Binding-site contacts:
Ligand atom CG2 contacts residue PHE76 of chain 6.B at 3.8 Å (hydrophobic).

Sequence of chain 6.B:
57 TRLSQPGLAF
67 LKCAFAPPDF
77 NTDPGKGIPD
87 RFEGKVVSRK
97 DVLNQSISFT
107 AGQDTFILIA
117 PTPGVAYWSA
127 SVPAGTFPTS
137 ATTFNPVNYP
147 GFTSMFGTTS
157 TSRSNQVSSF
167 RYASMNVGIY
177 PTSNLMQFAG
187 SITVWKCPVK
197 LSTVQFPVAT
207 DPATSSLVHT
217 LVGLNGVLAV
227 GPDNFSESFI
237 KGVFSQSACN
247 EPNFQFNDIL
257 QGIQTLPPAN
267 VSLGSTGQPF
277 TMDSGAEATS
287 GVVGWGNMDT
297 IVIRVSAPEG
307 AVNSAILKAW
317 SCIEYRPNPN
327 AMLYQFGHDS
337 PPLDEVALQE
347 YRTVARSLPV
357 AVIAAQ

A protein and the small-molecule ligand that binds it are described below.
Small molecule (SMILES): CC(C)[C@H](NC(=O)[C@H](CCCN=C(N)N)NC(=O)[C@@H](N)CCC(=O)O)C(=O)N[C@H](C=O)CCCCN